This small molecule binds to this protein.
Small molecule (SMILES): CCOC(=O)c1ccc(OCCCC2CCN(c3ccc(C)nn3)CC2)cc1

Sequence of chain 59.D:
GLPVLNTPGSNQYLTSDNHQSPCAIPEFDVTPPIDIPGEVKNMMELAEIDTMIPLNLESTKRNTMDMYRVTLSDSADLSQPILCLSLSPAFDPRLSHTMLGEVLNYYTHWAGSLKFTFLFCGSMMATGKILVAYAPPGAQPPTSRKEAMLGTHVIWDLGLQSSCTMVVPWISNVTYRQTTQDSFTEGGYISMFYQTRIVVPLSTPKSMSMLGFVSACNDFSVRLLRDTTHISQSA

Binding-site contacts:
Ligand atom C7 contacts residue ILE25 of chain 59.D at 3.8 Å (hydrophobic).
Ligand atom C8 contacts residue TYR157 of chain 59.B at 3.4 Å (hydrophobic).
Ligand atom C7 contacts residue VAL194 of chain 59.B at 3.6 Å (hydrophobic).
Ligand atom C22 contacts residue PHE236 of chain 59.B at 3.3 Å (hydrophobic).
Ligand atom N4 contacts residue ILE192 of chain 59.B at 3.6 Å.
Ligand atom O23 contacts residue PHE236 of chain 59.B at 3.3 Å.
Ligand atom C25 contacts residue THR109 of chain 59.B at 3.2 Å.
Ligand atom C1 contacts residue ILE181 of chain 59.B at 3.5 Å (hydrophobic).
Ligand atom C12 contacts residue PHE236 of chain 59.B at 3.7 Å (hydrophobic).
Ligand atom C13 contacts residue ILE108 of chain 59.B at 3.6 Å (hydrophobic).
Ligand atom O24 contacts residue THR109 of chain 59.B at 3.6 Å.
Ligand atom C20 contacts residue PHE236 of chain 59.B at 3.4 Å (hydrophobic).
Ligand atom C1 contacts residue ILE155 of chain 59.B at 3.8 Å (hydrophobic).
Ligand atom C18 contacts residue TYR110 of chain 59.B at 3.8 Å (hydrophobic).
Ligand atom O24 contacts residue PHE236 of chain 59.B at 3.9 Å.
Ligand atom O24 contacts residue TYR110 of chain 59.B at 3.3 Å.
Ligand atom C9 contacts residue VAL194 of chain 59.B at 3.8 Å (hydrophobic).
Ligand atom C11 contacts residue PHE132 of chain 59.B at 3.5 Å (hydrophobic).
Ligand atom N3 contacts residue ILE192 of chain 59.B at 3.7 Å.
Ligand atom C3 contacts residue PRO179 of chain 59.B at 3.6 Å (hydrophobic).
Ligand atom C7 contacts residue TYR157 of chain 59.B at 3.5 Å (hydrophobic).
Ligand atom C8 contacts residue VAL194 of chain 59.B at 3.8 Å (hydrophobic).
Ligand atom C4 contacts residue TYR157 of chain 59.B at 3.5 Å (hydrophobic).
Ligand atom O15 contacts residue MET130 of chain 59.B at 3.8 Å.
Ligand atom C19 contacts residue TYR110 of chain 59.B at 3.8 Å (hydrophobic).
Ligand atom C22 contacts residue TYR110 of chain 59.B at 3.3 Å (hydrophobic).
Ligand atom N4 contacts residue LEU239 of chain 59.B at 3.6 Å.
Ligand atom C16 contacts residue MET130 of chain 59.B at 3.8 Å (hydrophobic).
Ligand atom O23 contacts residue TYR110 of chain 59.B at 3.5 Å.
Ligand atom N3 contacts residue LEU239 of chain 59.B at 3.8 Å.
Ligand atom C3 contacts residue ALA24 of chain 59.D at 3.6 Å (hydrophobic).
Ligand atom C4 contacts residue ALA24 of chain 59.D at 3.9 Å (hydrophobic).
Ligand atom C10 contacts residue ILE108 of chain 59.B at 3.5 Å (hydrophobic).
Ligand atom C13 contacts residue PHE236 of chain 59.B at 3.8 Å (hydrophobic).
Ligand atom N6 contacts residue VAL194 of chain 59.B at 3.6 Å.
Ligand atom C19 contacts residue PHE236 of chain 59.B at 3.6 Å (hydrophobic).
Ligand atom C3 contacts residue TYR157 of chain 59.B at 3.4 Å (hydrophobic).
Ligand atom C21 contacts residue TYR203 of chain 59.B at 3.7 Å (hydrophobic).
Ligand atom C17 contacts residue MET130 of chain 59.B at 3.7 Å (hydrophobic).
Ligand atom C10 contacts residue PHE132 of chain 59.B at 3.7 Å (hydrophobic).

Sequence of chain 59.B:
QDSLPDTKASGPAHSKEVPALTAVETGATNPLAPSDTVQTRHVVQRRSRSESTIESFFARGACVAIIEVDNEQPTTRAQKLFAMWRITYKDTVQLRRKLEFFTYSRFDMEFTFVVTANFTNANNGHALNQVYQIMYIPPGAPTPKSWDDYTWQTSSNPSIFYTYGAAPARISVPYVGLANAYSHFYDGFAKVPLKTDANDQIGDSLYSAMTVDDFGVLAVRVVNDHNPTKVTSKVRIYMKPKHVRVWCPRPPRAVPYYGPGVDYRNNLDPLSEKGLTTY

Sequence of chain 60.D:
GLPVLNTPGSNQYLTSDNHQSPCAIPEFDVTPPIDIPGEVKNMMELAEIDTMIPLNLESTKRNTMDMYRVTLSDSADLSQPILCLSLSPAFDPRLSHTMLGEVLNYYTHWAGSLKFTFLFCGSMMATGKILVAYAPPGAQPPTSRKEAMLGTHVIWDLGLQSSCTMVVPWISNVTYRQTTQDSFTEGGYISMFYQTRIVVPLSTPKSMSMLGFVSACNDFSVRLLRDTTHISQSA